The protein below binds the small molecule below.
Small molecule (SMILES): Nc1ncnc2c1ncn2[C@@H]1O[C@H](CO[P](=O)(O)O[P](=O)(O)CP(=O)(O)O)[C@@H](O)[C@H]1O

Sequence of chain 1.F:
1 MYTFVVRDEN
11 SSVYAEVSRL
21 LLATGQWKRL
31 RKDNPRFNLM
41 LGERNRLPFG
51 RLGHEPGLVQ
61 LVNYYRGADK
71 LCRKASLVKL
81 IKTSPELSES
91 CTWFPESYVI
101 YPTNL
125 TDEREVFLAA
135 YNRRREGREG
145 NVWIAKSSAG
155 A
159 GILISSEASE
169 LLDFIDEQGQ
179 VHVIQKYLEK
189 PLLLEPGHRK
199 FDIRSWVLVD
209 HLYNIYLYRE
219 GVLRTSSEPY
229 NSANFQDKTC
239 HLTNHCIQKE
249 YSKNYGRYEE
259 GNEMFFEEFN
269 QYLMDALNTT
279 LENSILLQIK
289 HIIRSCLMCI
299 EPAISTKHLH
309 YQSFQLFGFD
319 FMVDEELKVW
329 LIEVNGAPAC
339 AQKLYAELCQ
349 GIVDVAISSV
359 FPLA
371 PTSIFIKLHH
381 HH

Binding-site contacts:
Ligand atom O2G contacts residue ASP318 of chain 1.F at 2.0 Å (salt-bridge).
Ligand atom PG contacts residue MG1 of chain 1.V at 3.7 Å.
Ligand atom N3 contacts residue TYR185 of chain 1.F at 3.6 Å.
Ligand atom C2 contacts residue LYS198 of chain 1.F at 3.2 Å.
Ligand atom O1B contacts residue MG1 of chain 1.V at 2.5 Å.
Ligand atom N6 contacts residue GLN183 of chain 1.F at 2.9 Å (h-bond).
Ligand atom C5' contacts residue ASN242 of chain 1.F at 3.4 Å.
Ligand atom O2' contacts residue MET320 of chain 1.F at 3.7 Å.
Ligand atom C8 contacts residue LYS150 of chain 1.F at 3.3 Å.
Ligand atom C5 contacts residue GLN183 of chain 1.F at 3.7 Å.
Ligand atom C6 contacts residue LYS184 of chain 1.F at 3.6 Å.
Ligand atom O1B contacts residue GLU331 of chain 1.F at 2.5 Å (salt-bridge).
Ligand atom O2' contacts residue LYS198 of chain 1.F at 3.2 Å.
Ligand atom C3B contacts residue ASN242 of chain 1.F at 3.1 Å.
Ligand atom N3 contacts residue LYS198 of chain 1.F at 2.8 Å (salt-bridge).
Ligand atom O2G contacts residue GLU331 of chain 1.F at 3.7 Å.
Ligand atom C3' contacts residue THR241 of chain 1.F at 3.3 Å.
Ligand atom PG contacts residue GLU331 of chain 1.F at 3.4 Å.
Ligand atom N7 contacts residue LYS150 of chain 1.F at 3.0 Å (salt-bridge).
Ligand atom O3G contacts residue ASN333 of chain 1.F at 2.7 Å (h-bond).
Ligand atom N6 contacts residue ILE148 of chain 1.F at 3.7 Å.
Ligand atom C6 contacts residue GLN183 of chain 1.F at 3.7 Å.
Ligand atom C2 contacts residue LEU186 of chain 1.F at 3.4 Å (hydrophobic).
Ligand atom N1 contacts residue TYR185 of chain 1.F at 3.4 Å.
Ligand atom O3' contacts residue THR241 of chain 1.F at 2.1 Å (h-bond).
Ligand atom N1 contacts residue LEU186 of chain 1.F at 2.8 Å (h-bond).
Ligand atom O2' contacts residue THR241 of chain 1.F at 3.7 Å.
Ligand atom O2A contacts residue LYS150 of chain 1.F at 3.2 Å (salt-bridge).
Ligand atom O2A contacts residue LYS74 of chain 1.F at 3.7 Å.
Ligand atom PB contacts residue MG1 of chain 1.V at 3.6 Å.
Ligand atom O1G contacts residue ARG222 of chain 1.F at 3.7 Å.
Ligand atom PG contacts residue ASP318 of chain 1.F at 3.4 Å.
Ligand atom O3G contacts residue GLU331 of chain 1.F at 2.1 Å (salt-bridge).
Ligand atom O2G contacts residue ARG222 of chain 1.F at 3.4 Å (salt-bridge).
Ligand atom O1B contacts residue LYS74 of chain 1.F at 3.5 Å (salt-bridge).
Ligand atom O3G contacts residue MG1 of chain 1.V at 2.3 Å.
Ligand atom O2' contacts residue HIS239 of chain 1.F at 3.3 Å (h-bond).
Ligand atom C2 contacts residue TYR185 of chain 1.F at 3.6 Å (hydrophobic).
Ligand atom N7 contacts residue GLN183 of chain 1.F at 3.2 Å (h-bond).
Ligand atom N6 contacts residue LYS184 of chain 1.F at 2.6 Å (salt-bridge).